Binding-site contacts:
Ligand atom CAU contacts residue MG1 of chain 1.L at 3.4 Å.
Ligand atom CAQ contacts residue PRO217 of chain 1.A at 4.1 Å (hydrophobic).
Ligand atom CAM contacts residue ASP188 of chain 1.A at 3.7 Å.
Ligand atom CAO contacts residue MG1 of chain 1.K at 2.9 Å.
Ligand atom FAE contacts residue PRO217 of chain 1.A at 3.6 Å.
Ligand atom CAS contacts residue PRO217 of chain 1.A at 4.2 Å (hydrophobic).
Ligand atom OAD contacts residue MG1 of chain 1.L at 2.3 Å.
Ligand atom CAN contacts residue PRO217 of chain 1.A at 3.6 Å (hydrophobic).
Ligand atom CL contacts residue GLU224 of chain 1.A at 4.1 Å.
Ligand atom OAB contacts residue ASP131 of chain 1.A at 4.2 Å.
Ligand atom CAO contacts residue ASP188 of chain 1.A at 3.9 Å.
Ligand atom OAC contacts residue SO41 of chain 1.N at 4.3 Å.
Ligand atom CAS contacts residue GLU224 of chain 1.A at 3.5 Å.
Ligand atom CAR contacts residue PRO217 of chain 1.A at 4.0 Å (hydrophobic).
Ligand atom CAH contacts residue PRO217 of chain 1.A at 3.9 Å (hydrophobic).
Ligand atom OAD contacts residue GLU224 of chain 1.A at 3.4 Å (salt-bridge).
Ligand atom CL contacts residue GLN218 of chain 1.A at 3.8 Å.
Ligand atom OAD contacts residue ASP131 of chain 1.A at 3.1 Å (salt-bridge).
Ligand atom OAB contacts residue GLU224 of chain 1.A at 2.9 Å (salt-bridge).
Ligand atom NAV contacts residue MG1 of chain 1.L at 4.2 Å.
Ligand atom CAJ contacts residue SO41 of chain 1.N at 4.2 Å.
Ligand atom NAV contacts residue PRO217 of chain 1.A at 4.2 Å.
Ligand atom CAO contacts residue GLU224 of chain 1.A at 4.0 Å.
Ligand atom OAB contacts residue MG1 of chain 1.L at 2.1 Å.
Ligand atom CAG contacts residue SO41 of chain 1.N at 3.6 Å.
Ligand atom OAC contacts residue MG1 of chain 1.K at 2.2 Å.
Ligand atom CAP contacts residue PRO217 of chain 1.A at 3.7 Å (hydrophobic).
Ligand atom CAO contacts residue MG1 of chain 1.L at 3.2 Å.
Ligand atom CL contacts residue PRO217 of chain 1.A at 4.0 Å.
Ligand atom CAK contacts residue PRO217 of chain 1.A at 4.0 Å (hydrophobic).
Ligand atom CAU contacts residue GLU224 of chain 1.A at 3.9 Å.
Ligand atom CAS contacts residue MG1 of chain 1.L at 3.0 Å.
Ligand atom OAD contacts residue TYR132 of chain 1.A at 4.3 Å.
Ligand atom CAM contacts residue MG1 of chain 1.K at 2.9 Å.
Ligand atom FAE contacts residue GLU224 of chain 1.A at 3.2 Å.
Ligand atom CAI contacts residue PRO217 of chain 1.A at 4.1 Å (hydrophobic).
Ligand atom CAU contacts residue MG1 of chain 1.K at 4.2 Å.
Ligand atom OAD contacts residue ASP188 of chain 1.A at 3.4 Å (salt-bridge).
Ligand atom OAD contacts residue MG1 of chain 1.K at 2.0 Å.
Ligand atom OAC contacts residue ASP188 of chain 1.A at 3.1 Å (salt-bridge).

Sequence of chain 1.A:
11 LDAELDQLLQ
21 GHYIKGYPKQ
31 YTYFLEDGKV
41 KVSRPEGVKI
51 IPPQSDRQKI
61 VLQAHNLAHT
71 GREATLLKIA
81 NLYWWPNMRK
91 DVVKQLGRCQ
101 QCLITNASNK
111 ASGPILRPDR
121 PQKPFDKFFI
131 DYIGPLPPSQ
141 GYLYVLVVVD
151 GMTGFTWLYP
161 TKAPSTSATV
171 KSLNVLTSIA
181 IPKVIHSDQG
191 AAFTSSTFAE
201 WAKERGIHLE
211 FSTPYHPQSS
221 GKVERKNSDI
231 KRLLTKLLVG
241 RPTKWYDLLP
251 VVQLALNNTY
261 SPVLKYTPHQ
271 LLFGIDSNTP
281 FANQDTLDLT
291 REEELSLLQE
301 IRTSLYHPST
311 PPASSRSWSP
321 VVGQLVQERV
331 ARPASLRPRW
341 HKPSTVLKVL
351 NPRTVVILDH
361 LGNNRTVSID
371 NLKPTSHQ

A small-molecule ligand and the protein it binds are described below.
Small molecule (SMILES): O=C1c2c(ccc(O)c2O)CN1Cc1cccc(Cl)c1F